Sequence of chain 46.F:
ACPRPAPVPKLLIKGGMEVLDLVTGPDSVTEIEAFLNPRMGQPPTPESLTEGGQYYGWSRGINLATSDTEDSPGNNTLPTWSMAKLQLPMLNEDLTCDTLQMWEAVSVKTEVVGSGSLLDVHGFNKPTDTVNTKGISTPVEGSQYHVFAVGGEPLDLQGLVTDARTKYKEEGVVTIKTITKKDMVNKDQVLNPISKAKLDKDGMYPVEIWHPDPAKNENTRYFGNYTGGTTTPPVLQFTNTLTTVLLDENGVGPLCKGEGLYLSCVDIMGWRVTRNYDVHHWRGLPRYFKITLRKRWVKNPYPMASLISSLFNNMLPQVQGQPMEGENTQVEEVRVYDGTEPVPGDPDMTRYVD

Binding-site contacts:
Ligand atom C10 contacts residue TYR72 of chain 47.F at 4.1 Å (hydrophobic).
Ligand atom C1 contacts residue GLY78 of chain 47.F at 4.1 Å.
Ligand atom O1B contacts residue ARG77 of chain 47.F at 2.5 Å (salt-bridge).
Ligand atom C3 contacts residue VAL296 of chain 47.F at 3.7 Å (hydrophobic).
Ligand atom C1 contacts residue TYR72 of chain 47.F at 4.0 Å (hydrophobic).
Ligand atom C6 contacts residue TYR72 of chain 47.F at 3.8 Å (hydrophobic).
Ligand atom C5 contacts residue TYR72 of chain 47.F at 3.5 Å (hydrophobic).
Ligand atom C2 contacts residue GLY78 of chain 47.F at 4.1 Å.
Ligand atom C1 contacts residue ARG77 of chain 47.F at 3.1 Å.
Ligand atom O4 contacts residue GLY78 of chain 47.F at 3.2 Å.
Ligand atom C3 contacts residue ARG77 of chain 47.F at 4.1 Å.
Ligand atom O1A contacts residue TYR72 of chain 47.F at 3.1 Å.
Ligand atom O4 contacts residue HIS298 of chain 47.F at 3.0 Å (h-bond).
Ligand atom C1 contacts residue SER89 of chain 47.F at 4.2 Å.
Ligand atom C4 contacts residue GLY78 of chain 47.F at 3.4 Å.
Ligand atom N5 contacts residue TYR72 of chain 47.F at 3.0 Å (h-bond).
Ligand atom O8 contacts residue ARG77 of chain 47.F at 3.1 Å (salt-bridge).
Ligand atom C3 contacts residue HIS298 of chain 47.F at 4.1 Å.
Ligand atom O8 contacts residue GLU87 of chain 47.F at 3.9 Å.
Ligand atom O3 contacts residue GLY78 of chain 47.F at 3.6 Å.
Ligand atom C11 contacts residue ASP85 of chain 46.F at 4.2 Å.
Ligand atom C3 contacts residue GLY78 of chain 47.F at 3.9 Å.
Ligand atom C6 contacts residue ASN93 of chain 47.F at 3.1 Å.
Ligand atom C5 contacts residue ASN93 of chain 47.F at 4.1 Å.
Ligand atom C6 contacts residue ARG77 of chain 47.F at 4.3 Å.
Ligand atom O6 contacts residue ASN93 of chain 47.F at 3.0 Å (h-bond).
Ligand atom O1B contacts residue SER89 of chain 47.F at 3.5 Å (h-bond).
Ligand atom O1A contacts residue GLY78 of chain 47.F at 3.7 Å.
Ligand atom C8 contacts residue ARG77 of chain 47.F at 4.1 Å.
Ligand atom O1A contacts residue ARG77 of chain 47.F at 3.0 Å (salt-bridge).
Ligand atom O4 contacts residue ASN80 of chain 47.F at 4.0 Å.
Ligand atom C3 contacts residue GLY78 of chain 47.F at 4.1 Å.
Ligand atom O4 contacts residue THR291 of chain 47.F at 3.4 Å.
Ligand atom C4 contacts residue HIS298 of chain 47.F at 4.0 Å.
Ligand atom O4 contacts residue ILE79 of chain 47.F at 3.6 Å (h-bond).
Ligand atom O1A contacts residue SER89 of chain 47.F at 4.1 Å.
Ligand atom C4 contacts residue TYR72 of chain 47.F at 3.4 Å (hydrophobic).
Ligand atom O8 contacts residue TYR72 of chain 47.F at 3.9 Å.
Ligand atom O4 contacts residue TYR72 of chain 47.F at 3.8 Å.
Ligand atom O3 contacts residue VAL296 of chain 47.F at 4.3 Å.

Sequence of chain 47.F:
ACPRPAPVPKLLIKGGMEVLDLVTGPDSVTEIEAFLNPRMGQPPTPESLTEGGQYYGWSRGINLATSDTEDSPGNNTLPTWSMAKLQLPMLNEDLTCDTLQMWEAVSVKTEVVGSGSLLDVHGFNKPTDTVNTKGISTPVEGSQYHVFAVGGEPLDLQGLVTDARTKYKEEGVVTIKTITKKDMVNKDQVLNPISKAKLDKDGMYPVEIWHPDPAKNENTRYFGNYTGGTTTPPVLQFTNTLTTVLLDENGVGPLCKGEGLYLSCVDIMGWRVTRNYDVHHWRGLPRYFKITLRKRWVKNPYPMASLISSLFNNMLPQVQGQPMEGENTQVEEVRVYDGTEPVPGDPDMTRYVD

A small-molecule ligand and the protein it binds are described below.
Small molecule (SMILES): CC(=O)N[C@@H]1[C@@H](O[C@@H]2O[C@H](CO)[C@H](O)[C@H](O[C@]3(C(=O)O)C[C@H](O)[C@@H](NC(C)=O)[C@H]([C@H](O)[C@H](O)CO)O3)[C@H]2O)[C@H](O)[C@@H](CO[C@]2(C(=O)O)C[C@H](O)[C@@H](NC(C)=O)[C@H]([C@H](O)[C@H](O)CO)O2)O[C@H]1O